Sequence of chain 1.I:
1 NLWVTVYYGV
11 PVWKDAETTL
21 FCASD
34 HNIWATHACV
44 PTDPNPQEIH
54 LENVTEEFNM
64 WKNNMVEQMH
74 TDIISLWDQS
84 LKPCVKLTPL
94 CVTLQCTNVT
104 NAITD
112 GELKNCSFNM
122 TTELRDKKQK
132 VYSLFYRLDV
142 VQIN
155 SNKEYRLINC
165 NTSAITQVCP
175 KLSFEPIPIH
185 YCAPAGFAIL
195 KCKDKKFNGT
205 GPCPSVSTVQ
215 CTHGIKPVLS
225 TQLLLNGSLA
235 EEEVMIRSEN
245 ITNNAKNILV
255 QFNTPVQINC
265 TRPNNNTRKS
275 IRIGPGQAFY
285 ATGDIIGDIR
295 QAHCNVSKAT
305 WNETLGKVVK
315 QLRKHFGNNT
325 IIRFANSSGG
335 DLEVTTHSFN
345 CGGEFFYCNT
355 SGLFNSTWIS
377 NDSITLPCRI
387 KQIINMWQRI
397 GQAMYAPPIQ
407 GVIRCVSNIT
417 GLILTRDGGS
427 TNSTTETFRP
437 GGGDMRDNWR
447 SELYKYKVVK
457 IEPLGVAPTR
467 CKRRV

The protein below binds the small molecule below.
Small molecule (SMILES): CC(=O)N[C@H]1[C@H](O[C@H]2[C@H](O)[C@@H](NC(C)=O)CO[C@@H]2CO)O[C@H](CO)[C@@H](O[C@@H]2O[C@H](CO)[C@@H](O)[C@H](O[C@H]3O[C@H](CO)[C@@H](O)[C@H](O)[C@@H]3O)[C@@H]2O)[C@@H]1O

Binding-site contacts:
Ligand atom C7 contacts residue NAG1 of chain 1.MA at 4.2 Å.
Ligand atom N2 contacts residue SER331 of chain 1.I at 3.7 Å.
Ligand atom C4 contacts residue ASN330 of chain 1.I at 4.2 Å.
Ligand atom C8 contacts residue SER331 of chain 1.I at 3.6 Å.
Ligand atom C6 contacts residue NAG2 of chain 1.MA at 4.0 Å.
Ligand atom C7 contacts residue ASN330 of chain 1.I at 3.7 Å.
Ligand atom O7 contacts residue NAG2 of chain 1.MA at 3.8 Å.
Ligand atom C1 contacts residue ASN330 of chain 1.I at 1.4 Å.
Ligand atom O6 contacts residue NAG2 of chain 1.MA at 4.0 Å.
Ligand atom O7 contacts residue NAG1 of chain 1.MA at 3.0 Å (h-bond).
Ligand atom N2 contacts residue ASN330 of chain 1.I at 2.8 Å (h-bond).
Ligand atom O2 contacts residue NAG2 of chain 1.MA at 3.6 Å (h-bond).
Ligand atom C4 contacts residue NAG1 of chain 1.MA at 4.5 Å.
Ligand atom O4 contacts residue NAG2 of chain 1.MA at 4.0 Å.
Ligand atom C5 contacts residue NAG1 of chain 1.MA at 4.0 Å.
Ligand atom C3 contacts residue ASN330 of chain 1.I at 3.7 Å.
Ligand atom O5 contacts residue NAG1 of chain 1.MA at 4.2 Å.
Ligand atom O3 contacts residue NAG1 of chain 1.MA at 4.5 Å.
Ligand atom O6 contacts residue NAG1 of chain 1.MA at 2.9 Å (h-bond).
Ligand atom C5 contacts residue ASN330 of chain 1.I at 3.7 Å.
Ligand atom O5 contacts residue ASN330 of chain 1.I at 2.4 Å (h-bond).
Ligand atom O7 contacts residue ASN330 of chain 1.I at 4.3 Å.
Ligand atom C6 contacts residue NAG1 of chain 1.MA at 3.7 Å.
Ligand atom C5 contacts residue NAG2 of chain 1.MA at 4.1 Å.
Ligand atom C2 contacts residue NAG2 of chain 1.MA at 4.5 Å.
Ligand atom C8 contacts residue THR339 of chain 1.I at 4.0 Å.
Ligand atom C7 contacts residue SER331 of chain 1.I at 4.2 Å.
Ligand atom C2 contacts residue ASN330 of chain 1.I at 2.4 Å.